Binding-site contacts:
Ligand atom C10 contacts residue TYR72 of chain 1.A at 3.5 Å (hydrophobic).
Ligand atom C5 contacts residue TYR124 of chain 1.A at 3.3 Å (hydrophobic).
Ligand atom O13 contacts residue SCU1 of chain 1.G at 3.4 Å.
Ligand atom C6 contacts residue TYR341 of chain 1.A at 3.5 Å (hydrophobic).
Ligand atom C16 contacts residue TRP86 of chain 1.A at 3.8 Å (hydrophobic).
Ligand atom C12 contacts residue TYR337 of chain 1.A at 3.6 Å (hydrophobic).
Ligand atom O4 contacts residue TYR124 of chain 1.A at 3.3 Å (h-bond).
Ligand atom C11 contacts residue PHE338 of chain 1.A at 3.8 Å (hydrophobic).
Ligand atom C19 contacts residue TRP86 of chain 1.A at 3.4 Å (hydrophobic).
Ligand atom C3 contacts residue TYR124 of chain 1.A at 3.8 Å (hydrophobic).
Ligand atom C11 contacts residue SCU1 of chain 1.G at 2.9 Å.
Ligand atom C16 contacts residue TYR337 of chain 1.A at 3.8 Å (hydrophobic).
Ligand atom C19 contacts residue SCU1 of chain 1.G at 0.3 Å.
Ligand atom C12 contacts residue TYR124 of chain 1.A at 3.6 Å (hydrophobic).
Ligand atom C12 contacts residue SCU1 of chain 1.G at 2.5 Å.
Ligand atom N17 contacts residue SCU1 of chain 1.G at 0.2 Å (h-bond).
Ligand atom O13 contacts residue TYR341 of chain 1.A at 4.1 Å.
Ligand atom C9 contacts residue TYR72 of chain 1.A at 3.9 Å (hydrophobic).
Ligand atom O14 contacts residue TYR337 of chain 1.A at 3.4 Å (h-bond).
Ligand atom C19 contacts residue GLY448 of chain 1.A at 4.1 Å.
Ligand atom C6 contacts residue PHE338 of chain 1.A at 3.9 Å (hydrophobic).
Ligand atom C5 contacts residue SCU1 of chain 1.G at 3.2 Å.
Ligand atom C18 contacts residue SCU1 of chain 1.G at 0.3 Å.
Ligand atom C8 contacts residue TRP286 of chain 1.A at 2.8 Å (hydrophobic).
Ligand atom O7 contacts residue SCU1 of chain 1.G at 2.4 Å (h-bond).
Ligand atom C11 contacts residue TYR337 of chain 1.A at 3.5 Å (hydrophobic).
Ligand atom C6 contacts residue SCU1 of chain 1.G at 3.6 Å.
Ligand atom C16 contacts residue SCU1 of chain 1.G at 0.4 Å.
Ligand atom C20 contacts residue SCU1 of chain 1.G at 0.3 Å.
Ligand atom N17 contacts residue TRP86 of chain 1.A at 4.0 Å.
Ligand atom O7 contacts residue PHE338 of chain 1.A at 3.7 Å.
Ligand atom O13 contacts residue TYR124 of chain 1.A at 3.0 Å (h-bond).
Ligand atom O7 contacts residue TYR124 of chain 1.A at 3.2 Å (h-bond).
Ligand atom C18 contacts residue HIS447 of chain 1.A at 3.4 Å.
Ligand atom C20 contacts residue TRP86 of chain 1.A at 3.8 Å (hydrophobic).
Ligand atom C15 contacts residue SCU1 of chain 1.G at 0.3 Å.
Ligand atom O13 contacts residue ASP74 of chain 1.A at 3.4 Å (salt-bridge).
Ligand atom O14 contacts residue SCU1 of chain 1.G at 1.6 Å.
Ligand atom C19 contacts residue HIS447 of chain 1.A at 3.9 Å.
Ligand atom O7 contacts residue PHE297 of chain 1.A at 3.4 Å.

A small-molecule ligand and the protein it binds are described below.
Small molecule (SMILES): C[N+](C)(C)CCOC(=O)CCC(=O)OCC[N+](C)(C)C

Sequence of chain 1.A:
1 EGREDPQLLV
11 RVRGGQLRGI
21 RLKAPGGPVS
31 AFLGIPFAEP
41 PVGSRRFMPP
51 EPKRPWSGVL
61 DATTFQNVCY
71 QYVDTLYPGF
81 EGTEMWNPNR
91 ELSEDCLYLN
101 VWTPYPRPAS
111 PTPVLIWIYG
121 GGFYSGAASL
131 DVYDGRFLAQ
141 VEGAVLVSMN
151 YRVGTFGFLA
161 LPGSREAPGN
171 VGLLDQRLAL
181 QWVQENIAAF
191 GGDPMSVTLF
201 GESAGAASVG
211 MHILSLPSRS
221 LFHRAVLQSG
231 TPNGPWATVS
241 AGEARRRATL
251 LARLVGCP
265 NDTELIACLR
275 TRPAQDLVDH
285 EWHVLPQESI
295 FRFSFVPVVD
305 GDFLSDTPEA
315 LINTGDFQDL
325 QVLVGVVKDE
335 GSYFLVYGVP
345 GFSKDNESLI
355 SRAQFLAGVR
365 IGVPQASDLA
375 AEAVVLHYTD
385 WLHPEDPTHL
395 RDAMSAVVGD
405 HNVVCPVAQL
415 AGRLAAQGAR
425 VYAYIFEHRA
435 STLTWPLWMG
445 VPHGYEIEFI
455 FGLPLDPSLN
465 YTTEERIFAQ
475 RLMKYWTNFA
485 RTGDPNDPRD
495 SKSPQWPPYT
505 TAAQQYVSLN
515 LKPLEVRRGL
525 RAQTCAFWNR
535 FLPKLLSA